This protein binds this small molecule.
Small molecule (SMILES): N#CC1=C(c2cccc3ccccc23)CN(C(=O)Cc2cncn2Cc2ccc(C#N)cc2)CC1

Sequence of chain 1.A:
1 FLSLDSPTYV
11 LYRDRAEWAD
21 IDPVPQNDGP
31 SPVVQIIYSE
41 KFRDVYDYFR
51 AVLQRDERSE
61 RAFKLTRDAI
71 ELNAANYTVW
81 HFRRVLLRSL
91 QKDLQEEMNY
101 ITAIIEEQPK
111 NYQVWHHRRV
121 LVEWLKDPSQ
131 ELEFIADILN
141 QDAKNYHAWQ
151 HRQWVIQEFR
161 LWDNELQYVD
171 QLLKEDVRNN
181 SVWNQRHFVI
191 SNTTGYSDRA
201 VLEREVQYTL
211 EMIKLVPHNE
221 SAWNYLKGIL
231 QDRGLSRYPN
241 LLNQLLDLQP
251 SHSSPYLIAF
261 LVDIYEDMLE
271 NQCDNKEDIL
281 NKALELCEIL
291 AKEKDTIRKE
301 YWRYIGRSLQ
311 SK

Sequence of chain 1.B:
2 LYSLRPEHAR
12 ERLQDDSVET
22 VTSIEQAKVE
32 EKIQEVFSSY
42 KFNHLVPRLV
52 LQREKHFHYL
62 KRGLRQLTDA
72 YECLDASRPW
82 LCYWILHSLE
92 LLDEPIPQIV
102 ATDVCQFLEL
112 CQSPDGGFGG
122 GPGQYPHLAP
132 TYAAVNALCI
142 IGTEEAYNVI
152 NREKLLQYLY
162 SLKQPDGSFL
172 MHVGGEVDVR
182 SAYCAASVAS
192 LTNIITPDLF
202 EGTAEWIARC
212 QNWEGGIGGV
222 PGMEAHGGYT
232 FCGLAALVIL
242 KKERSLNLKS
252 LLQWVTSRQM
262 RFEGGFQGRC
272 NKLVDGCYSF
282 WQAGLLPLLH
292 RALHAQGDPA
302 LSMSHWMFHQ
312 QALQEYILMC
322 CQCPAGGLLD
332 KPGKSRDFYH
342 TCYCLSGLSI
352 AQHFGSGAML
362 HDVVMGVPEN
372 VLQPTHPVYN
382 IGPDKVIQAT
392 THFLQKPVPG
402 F

Binding-site contacts:
Ligand atom C11 contacts residue TYR340 of chain 1.B at 3.8 Å (hydrophobic).
Ligand atom C11 contacts residue TRP85 of chain 1.B at 4.2 Å (hydrophobic).
Ligand atom C24 contacts residue TYR112 of chain 1.A at 4.1 Å (hydrophobic).
Ligand atom N5 contacts residue ASP338 of chain 1.B at 3.1 Å (salt-bridge).
Ligand atom N3 contacts residue HFP1 of chain 1.D at 3.2 Å (h-bond).
Ligand atom C25 contacts residue TYR112 of chain 1.A at 3.6 Å (hydrophobic).
Ligand atom C15 contacts residue TYR340 of chain 1.B at 3.1 Å (hydrophobic).
Ligand atom C9 contacts residue SER78 of chain 1.B at 4.2 Å.
Ligand atom N2 contacts residue ASP276 of chain 1.B at 3.8 Å.
Ligand atom C14 contacts residue TYR340 of chain 1.B at 3.2 Å (hydrophobic).
Ligand atom C18 contacts residue HFP1 of chain 1.D at 4.2 Å.
Ligand atom C9 contacts residue TRP85 of chain 1.B at 2.9 Å (hydrophobic).
Ligand atom C21 contacts residue TYR112 of chain 1.A at 4.2 Å (hydrophobic).
Ligand atom C14 contacts residue HFP1 of chain 1.D at 4.2 Å.
Ligand atom C10 contacts residue TRP85 of chain 1.B at 3.5 Å (hydrophobic).
Ligand atom C9 contacts residue LEU75 of chain 1.B at 3.4 Å (hydrophobic).
Ligand atom N5 contacts residue TRP85 of chain 1.B at 3.9 Å.
Ligand atom N4 contacts residue TYR112 of chain 1.A at 4.3 Å.
Ligand atom C8 contacts residue TRP85 of chain 1.B at 3.0 Å (hydrophobic).
Ligand atom C7 contacts residue TRP85 of chain 1.B at 3.6 Å (hydrophobic).
Ligand atom C29 contacts residue ASP338 of chain 1.B at 3.6 Å.
Ligand atom C22 contacts residue HFP1 of chain 1.D at 3.9 Å.
Ligand atom C29 contacts residue TYR340 of chain 1.B at 3.2 Å (hydrophobic).
Ligand atom C23 contacts residue HFP1 of chain 1.D at 3.1 Å.
Ligand atom C24 contacts residue HFP1 of chain 1.D at 3.5 Å.
Ligand atom C6 contacts residue TYR340 of chain 1.B at 4.0 Å (hydrophobic).
Ligand atom C5 contacts residue TRP85 of chain 1.B at 4.2 Å (hydrophobic).
Ligand atom C17 contacts residue HFP1 of chain 1.D at 3.0 Å.
Ligand atom N2 contacts residue ZN1 of chain 1.C at 3.5 Å.
Ligand atom C10 contacts residue LEU75 of chain 1.B at 3.0 Å (hydrophobic).
Ligand atom N5 contacts residue TYR340 of chain 1.B at 2.5 Å.
Ligand atom C15 contacts residue HFP1 of chain 1.D at 4.1 Å.
Ligand atom C7 contacts residue TYR340 of chain 1.B at 4.0 Å (hydrophobic).
Ligand atom C13 contacts residue TYR340 of chain 1.B at 3.7 Å (hydrophobic).
Ligand atom C27 contacts residue TYR112 of chain 1.A at 3.8 Å (hydrophobic).
Ligand atom C16 contacts residue HFP1 of chain 1.D at 3.3 Å.
Ligand atom N2 contacts residue HFP1 of chain 1.D at 3.8 Å.
Ligand atom N4 contacts residue ARG181 of chain 1.B at 3.8 Å.
Ligand atom C26 contacts residue TYR112 of chain 1.A at 3.6 Å (hydrophobic).
Ligand atom C5 contacts residue LEU75 of chain 1.B at 4.3 Å (hydrophobic).